This protein binds this small molecule.
Small molecule (SMILES): Nc1ncnc2c1ncn2[C@@H]1O[C@H](CO[P](=O)(O)O[P](=O)(O)NP(=O)(O)O)[C@@H](O)[C@H]1O

Binding-site contacts:
Ligand atom PB contacts residue THR171 of chain 1.M at 3.4 Å.
Ligand atom O2A contacts residue ASN493 of chain 1.M at 3.2 Å.
Ligand atom N6 contacts residue ARG530 of chain 1.M at 4.4 Å.
Ligand atom PB contacts residue GLY169 of chain 1.M at 4.1 Å.
Ligand atom C1' contacts residue ARG530 of chain 1.M at 4.3 Å.
Ligand atom PA contacts residue ASN493 of chain 1.M at 3.9 Å.
Ligand atom O2B contacts residue THR171 of chain 1.M at 3.5 Å (h-bond).
Ligand atom N3B contacts residue ASN493 of chain 1.M at 4.4 Å.
Ligand atom N6 contacts residue PHE141 of chain 1.M at 3.2 Å.
Ligand atom O2B contacts residue LYS170 of chain 1.M at 2.5 Å (salt-bridge).
Ligand atom N7 contacts residue GLN147 of chain 1.M at 4.1 Å.
Ligand atom C2 contacts residue PHE141 of chain 1.M at 4.2 Å (hydrophobic).
Ligand atom C8 contacts residue ARG530 of chain 1.M at 4.3 Å.
Ligand atom N6 contacts residue GLN147 of chain 1.M at 4.0 Å.
Ligand atom N1 contacts residue PHE141 of chain 1.M at 3.5 Å.
Ligand atom N3 contacts residue PHE141 of chain 1.M at 4.2 Å.
Ligand atom C4 contacts residue PHE141 of chain 1.M at 4.0 Å (hydrophobic).
Ligand atom C2 contacts residue ARG530 of chain 1.M at 3.5 Å.
Ligand atom C5 contacts residue ARG530 of chain 1.M at 3.8 Å.
Ligand atom N3B contacts residue SER167 of chain 1.M at 4.1 Å.
Ligand atom N7 contacts residue PHE141 of chain 1.M at 3.9 Å.
Ligand atom C6 contacts residue ARG530 of chain 1.M at 3.9 Å.
Ligand atom C5 contacts residue PHE141 of chain 1.M at 3.5 Å (hydrophobic).
Ligand atom N3B contacts residue THR166 of chain 1.M at 4.0 Å.
Ligand atom C8 contacts residue GLY169 of chain 1.M at 3.8 Å.
Ligand atom O2B contacts residue ALA168 of chain 1.M at 4.0 Å.
Ligand atom O3A contacts residue GLY169 of chain 1.M at 4.0 Å.
Ligand atom C6 contacts residue PHE141 of chain 1.M at 3.3 Å (hydrophobic).
Ligand atom O1A contacts residue ASN493 of chain 1.M at 2.9 Å (h-bond).
Ligand atom O2B contacts residue GLY169 of chain 1.M at 2.9 Å.
Ligand atom N7 contacts residue ARG530 of chain 1.M at 4.2 Å.
Ligand atom N7 contacts residue GLY169 of chain 1.M at 3.4 Å.
Ligand atom C4 contacts residue ARG530 of chain 1.M at 3.4 Å.
Ligand atom N1 contacts residue ARG530 of chain 1.M at 3.7 Å.
Ligand atom O1B contacts residue THR171 of chain 1.M at 2.2 Å (h-bond).
Ligand atom N3 contacts residue ARG530 of chain 1.M at 3.1 Å.
Ligand atom N9 contacts residue ARG530 of chain 1.M at 3.8 Å.
Ligand atom N3B contacts residue THR171 of chain 1.M at 4.2 Å.
Ligand atom N6 contacts residue ASP144 of chain 1.M at 4.1 Å.
Ligand atom PB contacts residue LYS170 of chain 1.M at 4.0 Å.

Sequence of chain 1.M:
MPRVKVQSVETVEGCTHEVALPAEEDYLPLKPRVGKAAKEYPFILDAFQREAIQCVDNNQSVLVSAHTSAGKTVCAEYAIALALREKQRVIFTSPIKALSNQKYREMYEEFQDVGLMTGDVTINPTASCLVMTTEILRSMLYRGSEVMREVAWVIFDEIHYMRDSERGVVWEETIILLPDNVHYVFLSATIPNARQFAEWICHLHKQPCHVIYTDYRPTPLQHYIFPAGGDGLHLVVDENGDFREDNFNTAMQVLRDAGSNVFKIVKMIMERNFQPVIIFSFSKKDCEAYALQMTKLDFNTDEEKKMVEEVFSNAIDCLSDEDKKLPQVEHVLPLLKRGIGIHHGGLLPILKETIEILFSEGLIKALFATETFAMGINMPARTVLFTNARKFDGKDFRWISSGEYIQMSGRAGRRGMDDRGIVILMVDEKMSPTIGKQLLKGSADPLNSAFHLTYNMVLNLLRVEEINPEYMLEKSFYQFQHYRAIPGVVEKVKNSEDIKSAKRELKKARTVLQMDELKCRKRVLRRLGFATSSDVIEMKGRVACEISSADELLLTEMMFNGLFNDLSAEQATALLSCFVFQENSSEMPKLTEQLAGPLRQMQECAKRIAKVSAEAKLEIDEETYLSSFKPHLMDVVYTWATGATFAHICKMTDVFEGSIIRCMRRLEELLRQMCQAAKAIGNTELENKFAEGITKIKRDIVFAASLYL